Binding-site contacts:
Ligand atom C4 contacts residue ASN664 of chain 1.C at 4.2 Å.
Ligand atom N2 contacts residue ASN664 of chain 1.C at 2.9 Å (h-bond).
Ligand atom C1 contacts residue ASN664 of chain 1.C at 1.4 Å.
Ligand atom C8 contacts residue LEU662 of chain 1.C at 3.5 Å (hydrophobic).
Ligand atom C8 contacts residue ASN664 of chain 1.C at 4.5 Å.
Ligand atom O7 contacts residue ASN664 of chain 1.C at 3.4 Å (h-bond).
Ligand atom N2 contacts residue LEU662 of chain 1.C at 4.5 Å.
Ligand atom C5 contacts residue ASN664 of chain 1.C at 3.7 Å.
Ligand atom C7 contacts residue LEU662 of chain 1.C at 4.5 Å (hydrophobic).
Ligand atom O5 contacts residue ASN664 of chain 1.C at 2.4 Å (h-bond).
Ligand atom C2 contacts residue ASN664 of chain 1.C at 2.5 Å.
Ligand atom C3 contacts residue ASN664 of chain 1.C at 3.8 Å.
Ligand atom C7 contacts residue ASN664 of chain 1.C at 3.3 Å.
Ligand atom C8 contacts residue THR663 of chain 1.C at 4.2 Å.

Sequence of chain 1.C:
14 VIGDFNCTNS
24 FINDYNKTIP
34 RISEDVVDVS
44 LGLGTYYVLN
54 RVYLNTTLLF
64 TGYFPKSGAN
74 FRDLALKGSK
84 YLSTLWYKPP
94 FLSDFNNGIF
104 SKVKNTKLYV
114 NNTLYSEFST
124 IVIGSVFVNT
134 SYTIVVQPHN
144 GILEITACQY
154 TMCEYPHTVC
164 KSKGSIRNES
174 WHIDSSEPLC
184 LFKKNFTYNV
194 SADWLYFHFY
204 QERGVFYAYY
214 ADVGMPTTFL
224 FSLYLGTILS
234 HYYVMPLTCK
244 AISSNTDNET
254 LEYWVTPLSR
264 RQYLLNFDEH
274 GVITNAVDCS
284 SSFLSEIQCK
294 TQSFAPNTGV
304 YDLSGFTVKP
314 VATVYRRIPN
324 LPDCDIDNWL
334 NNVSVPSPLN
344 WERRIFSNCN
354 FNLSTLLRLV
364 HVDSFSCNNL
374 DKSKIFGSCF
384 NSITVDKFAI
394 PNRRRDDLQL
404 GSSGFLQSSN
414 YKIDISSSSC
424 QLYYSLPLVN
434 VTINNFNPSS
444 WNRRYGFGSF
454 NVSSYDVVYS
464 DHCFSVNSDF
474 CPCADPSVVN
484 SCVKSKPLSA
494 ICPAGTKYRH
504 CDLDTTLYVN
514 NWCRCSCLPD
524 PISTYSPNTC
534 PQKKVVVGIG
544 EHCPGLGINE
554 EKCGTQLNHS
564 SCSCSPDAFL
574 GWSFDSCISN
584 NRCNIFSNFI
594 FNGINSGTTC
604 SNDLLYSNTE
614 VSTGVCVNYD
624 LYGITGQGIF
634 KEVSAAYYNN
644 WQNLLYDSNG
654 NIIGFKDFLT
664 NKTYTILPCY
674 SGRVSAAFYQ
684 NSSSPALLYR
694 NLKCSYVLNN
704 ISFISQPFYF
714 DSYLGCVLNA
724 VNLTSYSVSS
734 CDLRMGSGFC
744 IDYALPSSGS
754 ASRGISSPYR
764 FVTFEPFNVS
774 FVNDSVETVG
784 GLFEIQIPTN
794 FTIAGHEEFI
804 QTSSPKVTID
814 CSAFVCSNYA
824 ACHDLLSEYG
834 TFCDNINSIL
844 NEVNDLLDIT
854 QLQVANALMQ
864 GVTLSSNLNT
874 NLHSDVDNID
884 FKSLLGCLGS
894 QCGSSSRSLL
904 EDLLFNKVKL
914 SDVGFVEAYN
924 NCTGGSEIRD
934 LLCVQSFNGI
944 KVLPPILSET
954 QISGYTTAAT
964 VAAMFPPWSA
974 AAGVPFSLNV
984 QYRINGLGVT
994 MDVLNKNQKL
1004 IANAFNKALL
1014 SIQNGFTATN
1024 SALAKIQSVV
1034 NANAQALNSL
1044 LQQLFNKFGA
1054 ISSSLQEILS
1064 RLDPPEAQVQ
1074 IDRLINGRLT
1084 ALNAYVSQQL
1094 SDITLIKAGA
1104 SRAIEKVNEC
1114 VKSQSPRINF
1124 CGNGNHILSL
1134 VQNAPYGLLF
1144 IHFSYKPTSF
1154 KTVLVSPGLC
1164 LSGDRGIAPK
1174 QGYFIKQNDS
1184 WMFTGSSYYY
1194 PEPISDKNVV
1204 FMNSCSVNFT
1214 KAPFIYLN

The small molecule below binds the protein below.
Small molecule (SMILES): CC(=O)N[C@H]1[C@H](O[C@H]2[C@H](O)[C@@H](NC(C)=O)CO[C@@H]2CO)O[C@H](CO)[C@@H](O)[C@@H]1O